Binding-site contacts:
Ligand atom O3 contacts residue ALA54 of chain 1.A at 3.9 Å.
Ligand atom O1 contacts residue ILE112 of chain 1.A at 4.3 Å.
Ligand atom C2 contacts residue ALA55 of chain 1.A at 4.0 Å (hydrophobic).
Ligand atom C1 contacts residue GLN53 of chain 1.A at 4.4 Å.
Ligand atom C3 contacts residue GLN53 of chain 1.A at 3.7 Å.
Ligand atom C1 contacts residue LEU98 of chain 1.A at 4.5 Å (hydrophobic).
Ligand atom C1 contacts residue ARG99 of chain 1.A at 3.8 Å.
Ligand atom C3 contacts residue ALA54 of chain 1.A at 4.0 Å (hydrophobic).
Ligand atom C1 contacts residue ALA55 of chain 1.A at 4.5 Å (hydrophobic).
Ligand atom C1 contacts residue LYS97 of chain 1.A at 4.2 Å.
Ligand atom O1 contacts residue ARG99 of chain 1.A at 4.2 Å.
Ligand atom O1 contacts residue LYS97 of chain 1.A at 3.9 Å.

Sequence of chain 1.A:
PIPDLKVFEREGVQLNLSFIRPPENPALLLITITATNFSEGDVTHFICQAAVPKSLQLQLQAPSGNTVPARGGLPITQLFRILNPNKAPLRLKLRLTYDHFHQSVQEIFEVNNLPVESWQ

A protein and the small-molecule ligand that binds it are described below.
Small molecule (SMILES): OCCCO